This protein binds this small molecule.
Small molecule (SMILES): CC(C)O[PH](=O)OC(C)C

Binding-site contacts:
Ligand atom P contacts residue HIS61 of chain 1.B at 3.9 Å.
Ligand atom C3 contacts residue ASP60 of chain 1.B at 4.1 Å.
Ligand atom C3' contacts residue ARG157 of chain 1.B at 4.0 Å.
Ligand atom C3' contacts residue SER129 of chain 1.B at 4.5 Å.
Ligand atom C1' contacts residue LEU130 of chain 1.B at 3.7 Å (hydrophobic).
Ligand atom C3' contacts residue ARG156 of chain 1.B at 4.1 Å.
Ligand atom C3 contacts residue CYS152 of chain 1.B at 3.9 Å (hydrophobic).
Ligand atom C2' contacts residue SER131 of chain 1.B at 3.7 Å.
Ligand atom C1 contacts residue ARG156 of chain 1.B at 4.4 Å.
Ligand atom C1 contacts residue HIS61 of chain 1.B at 3.6 Å.
Ligand atom O1P contacts residue GLY155 of chain 1.B at 4.1 Å.
Ligand atom O3P contacts residue SER129 of chain 1.B at 2.5 Å (h-bond).
Ligand atom O2P contacts residue ARG156 of chain 1.B at 4.2 Å.
Ligand atom C2' contacts residue HIS61 of chain 1.B at 4.1 Å.
Ligand atom C2' contacts residue SER129 of chain 1.B at 4.0 Å.
Ligand atom O1P contacts residue SER129 of chain 1.B at 2.7 Å (h-bond).
Ligand atom P contacts residue ARG156 of chain 1.B at 4.0 Å.
Ligand atom P contacts residue SER129 of chain 1.B at 1.6 Å.
Ligand atom O3P contacts residue VAL128 of chain 1.B at 4.3 Å.
Ligand atom C3 contacts residue SER129 of chain 1.B at 4.0 Å.
Ligand atom O1P contacts residue HIS61 of chain 1.B at 4.1 Å.
Ligand atom C2' contacts residue LEU130 of chain 1.B at 3.9 Å (hydrophobic).
Ligand atom O3P contacts residue GLY155 of chain 1.B at 3.8 Å.
Ligand atom C1' contacts residue SER129 of chain 1.B at 3.2 Å.
Ligand atom C3 contacts residue HIS61 of chain 1.B at 3.6 Å.
Ligand atom C3' contacts residue LEU130 of chain 1.B at 4.2 Å (hydrophobic).
Ligand atom C3' contacts residue LEU38 of chain 1.B at 3.6 Å (hydrophobic).
Ligand atom O2P contacts residue SER129 of chain 1.B at 2.6 Å (h-bond).
Ligand atom O1P contacts residue ARG156 of chain 1.B at 3.7 Å.
Ligand atom O3P contacts residue ARG157 of chain 1.B at 4.2 Å.
Ligand atom C1' contacts residue HIS61 of chain 1.B at 4.4 Å.
Ligand atom O2P contacts residue HIS61 of chain 1.B at 3.9 Å.
Ligand atom C2 contacts residue ARG156 of chain 1.B at 3.8 Å.
Ligand atom O3P contacts residue ARG156 of chain 1.B at 2.9 Å (salt-bridge).
Ligand atom C1 contacts residue SER129 of chain 1.B at 3.4 Å.

Sequence of chain 1.B:
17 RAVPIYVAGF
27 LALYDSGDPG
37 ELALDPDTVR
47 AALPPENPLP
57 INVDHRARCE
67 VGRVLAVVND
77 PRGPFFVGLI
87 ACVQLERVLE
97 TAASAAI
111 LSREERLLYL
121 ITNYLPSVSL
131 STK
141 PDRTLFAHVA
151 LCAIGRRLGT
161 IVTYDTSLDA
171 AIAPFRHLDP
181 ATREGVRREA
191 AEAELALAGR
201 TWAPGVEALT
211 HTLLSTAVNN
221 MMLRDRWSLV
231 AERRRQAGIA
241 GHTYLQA